This protein binds this small molecule.
Small molecule (SMILES): C/C=C(\C)CC/C=C(\C)CCC=C(C)C

Sequence of chain 1.B:
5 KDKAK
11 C

Sequence of chain 1.A:
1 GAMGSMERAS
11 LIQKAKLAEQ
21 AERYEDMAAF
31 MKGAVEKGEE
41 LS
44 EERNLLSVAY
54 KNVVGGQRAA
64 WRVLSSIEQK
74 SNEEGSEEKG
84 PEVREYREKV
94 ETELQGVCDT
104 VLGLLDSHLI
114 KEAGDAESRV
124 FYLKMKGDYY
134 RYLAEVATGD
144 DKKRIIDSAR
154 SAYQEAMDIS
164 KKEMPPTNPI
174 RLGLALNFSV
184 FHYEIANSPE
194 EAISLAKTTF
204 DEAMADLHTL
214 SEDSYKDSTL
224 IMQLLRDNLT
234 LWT

Binding-site contacts:
Ligand atom C2 contacts residue CYS11 of chain 1.B at 3.0 Å (hydrophobic).
Ligand atom C1 contacts residue ILE224 of chain 1.A at 4.5 Å (hydrophobic).
Ligand atom C6 contacts residue ILE173 of chain 1.A at 4.4 Å (hydrophobic).
Ligand atom C3 contacts residue CYS11 of chain 1.B at 4.1 Å (hydrophobic).
Ligand atom C2 contacts residue ILE224 of chain 1.A at 3.9 Å (hydrophobic).
Ligand atom C6 contacts residue ILE224 of chain 1.A at 4.4 Å (hydrophobic).
Ligand atom C4 contacts residue CYS11 of chain 1.B at 4.1 Å (hydrophobic).
Ligand atom C6 contacts residue PRO172 of chain 1.A at 3.9 Å (hydrophobic).
Ligand atom C1 contacts residue CYS11 of chain 1.B at 1.8 Å (hydrophobic).